The protein below binds the small molecule below.
Small molecule (SMILES): Cc1cc2cn([C@H]3C[C@H](O)[C@@H](CO)O3)c(=O)nc2[nH]1

Sequence of chain 1.D:
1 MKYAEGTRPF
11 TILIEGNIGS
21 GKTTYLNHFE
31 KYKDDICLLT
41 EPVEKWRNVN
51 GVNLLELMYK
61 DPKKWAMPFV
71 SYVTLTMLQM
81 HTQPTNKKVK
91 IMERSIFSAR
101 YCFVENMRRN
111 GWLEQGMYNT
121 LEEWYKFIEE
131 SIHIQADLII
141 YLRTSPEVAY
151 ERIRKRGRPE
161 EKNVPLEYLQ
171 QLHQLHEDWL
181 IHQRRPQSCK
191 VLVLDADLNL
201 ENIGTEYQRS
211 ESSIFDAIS

Binding-site contacts:
Ligand atom C2' contacts residue ILE18 of chain 1.D at 3.6 Å (hydrophobic).
Ligand atom C2' contacts residue TYR59 of chain 1.D at 3.5 Å (hydrophobic).
Ligand atom O5' contacts residue ARG94 of chain 1.D at 3.2 Å (salt-bridge).
Ligand atom O3' contacts residue TYR59 of chain 1.D at 2.8 Å (h-bond).
Ligand atom C16 contacts residue ALA99 of chain 1.D at 3.6 Å (hydrophobic).
Ligand atom C14 contacts residue TRP46 of chain 1.D at 3.5 Å (hydrophobic).
Ligand atom O4' contacts residue LEU55 of chain 1.D at 3.7 Å.
Ligand atom O2 contacts residue PHE103 of chain 1.D at 3.7 Å.
Ligand atom C4 contacts residue PHE103 of chain 1.D at 3.5 Å (hydrophobic).
Ligand atom N17 contacts residue VAL73 of chain 1.D at 3.6 Å.
Ligand atom C5' contacts residue GLU41 of chain 1.D at 3.1 Å.
Ligand atom C6 contacts residue ARG94 of chain 1.D at 3.5 Å.
Ligand atom C5 contacts residue ARG94 of chain 1.D at 3.7 Å.
Ligand atom O3' contacts residue GLU161 of chain 1.D at 2.3 Å (salt-bridge).
Ligand atom C5 contacts residue TRP46 of chain 1.D at 3.7 Å (hydrophobic).
Ligand atom O5' contacts residue TRP46 of chain 1.D at 3.9 Å.
Ligand atom O2 contacts residue MET58 of chain 1.D at 3.9 Å.
Ligand atom C2 contacts residue PHE69 of chain 1.D at 3.5 Å (hydrophobic).
Ligand atom C4' contacts residue GLU161 of chain 1.D at 3.7 Å.
Ligand atom N17 contacts residue PHE103 of chain 1.D at 3.3 Å.
Ligand atom C3' contacts residue TYR59 of chain 1.D at 3.7 Å (hydrophobic).
Ligand atom N1 contacts residue PHE69 of chain 1.D at 4.0 Å.
Ligand atom O3' contacts residue ARG158 of chain 1.D at 3.9 Å.
Ligand atom C3' contacts residue ARG158 of chain 1.D at 3.8 Å.
Ligand atom N3 contacts residue PHE69 of chain 1.D at 3.6 Å.
Ligand atom C2 contacts residue PHE103 of chain 1.D at 3.5 Å (hydrophobic).
Ligand atom O2 contacts residue PHE69 of chain 1.D at 3.3 Å.
Ligand atom C5' contacts residue TRP46 of chain 1.D at 3.9 Å (hydrophobic).
Ligand atom C16 contacts residue SER95 of chain 1.D at 3.4 Å.
Ligand atom C16 contacts residue VAL73 of chain 1.D at 3.9 Å (hydrophobic).
Ligand atom C6 contacts residue TRP46 of chain 1.D at 3.4 Å (hydrophobic).
Ligand atom C14 contacts residue ARG94 of chain 1.D at 3.7 Å.
Ligand atom C15 contacts residue VAL73 of chain 1.D at 3.6 Å (hydrophobic).
Ligand atom C4' contacts residue ARG158 of chain 1.D at 3.8 Å.
Ligand atom O4' contacts residue TRP46 of chain 1.D at 3.4 Å.
Ligand atom C5' contacts residue ARG158 of chain 1.D at 3.5 Å.
Ligand atom O5' contacts residue GLU41 of chain 1.D at 2.9 Å (salt-bridge).
Ligand atom C3' contacts residue GLU161 of chain 1.D at 2.9 Å.
Ligand atom N3 contacts residue PHE103 of chain 1.D at 3.1 Å.
Ligand atom C1' contacts residue TYR59 of chain 1.D at 3.8 Å (hydrophobic).